Binding-site contacts:
Ligand atom C2 contacts residue HIS113 of chain 1.B at 3.3 Å.
Ligand atom C1 contacts residue TYR6 of chain 1.B at 3.2 Å (hydrophobic).
Ligand atom C6 contacts residue GLU43 of chain 1.B at 3.8 Å.
Ligand atom O6 contacts residue PHE106 of chain 1.B at 3.8 Å.
Ligand atom C2 contacts residue ASP116 of chain 1.B at 3.9 Å.
Ligand atom O6 contacts residue GLU43 of chain 1.B at 2.5 Å (salt-bridge).
Ligand atom O3 contacts residue ASP111 of chain 1.B at 3.3 Å (salt-bridge).
Ligand atom O2 contacts residue LYS244 of chain 1.B at 3.8 Å.
Ligand atom C6 contacts residue TYR118 of chain 1.B at 3.4 Å (hydrophobic).
Ligand atom C6 contacts residue ARG82 of chain 1.B at 3.2 Å.
Ligand atom O3 contacts residue ASP116 of chain 1.B at 3.1 Å (salt-bridge).
Ligand atom C3 contacts residue ASP116 of chain 1.B at 3.4 Å.
Ligand atom C3 contacts residue ASP111 of chain 1.B at 3.2 Å.
Ligand atom O2 contacts residue HIS113 of chain 1.B at 3.1 Å (h-bond).
Ligand atom C5 contacts residue TYR118 of chain 1.B at 3.3 Å (hydrophobic).
Ligand atom C3 contacts residue HIS113 of chain 1.B at 3.5 Å.
Ligand atom O3 contacts residue ARG33 of chain 1.B at 2.3 Å (salt-bridge).
Ligand atom C1 contacts residue TYR41 of chain 1.B at 3.7 Å (hydrophobic).
Ligand atom O1 contacts residue ASP121 of chain 1.B at 3.8 Å.
Ligand atom C3 contacts residue ARG33 of chain 1.B at 3.5 Å.
Ligand atom O3 contacts residue HIS113 of chain 1.B at 2.7 Å (h-bond).
Ligand atom O3 contacts residue ARG8 of chain 1.B at 3.4 Å (salt-bridge).
Ligand atom O4 contacts residue ASP111 of chain 1.B at 3.3 Å (salt-bridge).
Ligand atom O2 contacts residue ARG33 of chain 1.B at 2.6 Å (salt-bridge).
Ligand atom O3 contacts residue TYR6 of chain 1.B at 3.2 Å.
Ligand atom O6 contacts residue ARG109 of chain 1.B at 2.9 Å (salt-bridge).
Ligand atom O5 contacts residue TYR6 of chain 1.B at 3.3 Å.
Ligand atom O5 contacts residue GLU43 of chain 1.B at 3.4 Å (salt-bridge).
Ligand atom O2 contacts residue ASP116 of chain 1.B at 2.8 Å (salt-bridge).
Ligand atom O4 contacts residue TYR118 of chain 1.B at 3.5 Å (h-bond).
Ligand atom O5 contacts residue TYR41 of chain 1.B at 3.7 Å.
Ligand atom O1 contacts residue TYR118 of chain 1.B at 3.7 Å.
Ligand atom O4 contacts residue ASP116 of chain 1.B at 3.8 Å.
Ligand atom C2 contacts residue TRP420 of chain 1.B at 3.8 Å (hydrophobic).
Ligand atom O2 contacts residue ARG8 of chain 1.B at 3.4 Å (salt-bridge).
Ligand atom C2 contacts residue TYR41 of chain 1.B at 3.9 Å (hydrophobic).
Ligand atom O6 contacts residue ARG82 of chain 1.B at 3.2 Å (salt-bridge).
Ligand atom C4 contacts residue TYR6 of chain 1.B at 3.8 Å (hydrophobic).
Ligand atom C5 contacts residue ARG109 of chain 1.B at 3.9 Å.
Ligand atom C6 contacts residue ARG109 of chain 1.B at 3.2 Å.

This protein binds this small molecule.
Small molecule (SMILES): OC[C@H]1O[C@H](O[C@H]2[C@H](O)[C@@H](O)[C@@H](O[C@H]3[C@H](O)[C@@H](O)[C@@H](O)O[C@@H]3CO)O[C@@H]2CO)[C@H](O)[C@@H](O)[C@@H]1O

Sequence of chain 1.B:
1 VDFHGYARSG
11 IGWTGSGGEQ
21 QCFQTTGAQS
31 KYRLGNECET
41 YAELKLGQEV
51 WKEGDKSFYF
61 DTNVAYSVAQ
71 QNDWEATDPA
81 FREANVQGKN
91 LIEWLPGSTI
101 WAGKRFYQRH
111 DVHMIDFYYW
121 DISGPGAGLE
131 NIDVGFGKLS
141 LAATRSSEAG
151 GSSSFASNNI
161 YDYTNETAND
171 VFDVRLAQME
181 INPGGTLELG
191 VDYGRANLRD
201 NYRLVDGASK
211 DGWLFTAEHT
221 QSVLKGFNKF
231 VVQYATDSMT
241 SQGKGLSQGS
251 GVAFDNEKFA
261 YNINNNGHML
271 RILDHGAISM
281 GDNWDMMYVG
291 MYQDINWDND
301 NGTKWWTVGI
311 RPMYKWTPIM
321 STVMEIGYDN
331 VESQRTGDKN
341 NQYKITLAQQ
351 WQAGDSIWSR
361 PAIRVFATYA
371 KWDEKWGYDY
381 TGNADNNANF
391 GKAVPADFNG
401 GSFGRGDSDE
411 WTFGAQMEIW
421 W